Sequence of chain 1.A:
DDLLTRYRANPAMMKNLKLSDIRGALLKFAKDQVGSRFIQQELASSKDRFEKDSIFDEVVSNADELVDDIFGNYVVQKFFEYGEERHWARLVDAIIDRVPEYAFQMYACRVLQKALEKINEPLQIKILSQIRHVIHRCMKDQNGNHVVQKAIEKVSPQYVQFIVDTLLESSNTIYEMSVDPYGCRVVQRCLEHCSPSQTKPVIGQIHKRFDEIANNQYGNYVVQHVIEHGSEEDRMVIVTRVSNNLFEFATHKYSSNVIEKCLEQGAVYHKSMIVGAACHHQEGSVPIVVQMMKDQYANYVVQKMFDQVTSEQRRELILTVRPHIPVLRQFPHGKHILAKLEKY

This small molecule binds to this protein.
Small molecule (SMILES): Nc1nc(=O)c2ncn([C@@H]3O[C@H](CO[P](=O)(O)O[C@H]4[C@@H](O)[C@H](n5ccc(=O)[nH]c5=O)O[C@@H]4COP(=O)=O)[C@@H](O[P](=O)(O)OC[C@H]4O[C@@H](n5ccc(=O)[nH]c5=O)[C@H](O)[C@@H]4O[P](=O)(O)OC[C@H]4O[C@@H](n5cnc6c(N)ncnc65)[C@H](O)[C@@H]4O[P](=O)(O)OC[C@H]4O[C@@H](n5ccc(=O)[nH]c5=O)[C@H](O)[C@@H]4O[P](=O)(O)OC[C@H]4O[C@@H](n5cnc6c(N)ncnc65)[C@H](O)[C@@H]4O[P](=O)(O)OC[C@H]4O[C@@H](n5ccc(=O)[nH]c5=O)[C@H](O)[C@@H]4O[P](=O)(O)OC[C@H]4O[C@@H](n5cnc6c(N)ncnc65)[C@H](O)[C@@H]4O)[C@H]3O)c2[nH]1

Binding-site contacts:
Ligand atom O3' contacts residue GLN37 of chain 1.A at 3.2 Å (h-bond).
Ligand atom N1 contacts residue GLN117 of chain 1.A at 2.8 Å (h-bond).
Ligand atom N3 contacts residue ASN303 of chain 1.A at 3.2 Å (h-bond).
Ligand atom N7 contacts residue TYR78 of chain 1.A at 3.2 Å (h-bond).
Ligand atom N1 contacts residue TYR225 of chain 1.A at 3.0 Å (h-bond).
Ligand atom O2' contacts residue LYS257 of chain 1.A at 2.7 Å (salt-bridge).
Ligand atom O4 contacts residue GLN228 of chain 1.A at 3.2 Å (h-bond).
Ligand atom C6 contacts residue TYR225 of chain 1.A at 3.3 Å (hydrophobic).
Ligand atom N6 contacts residue GLN44 of chain 1.A at 2.9 Å (h-bond).
Ligand atom O3' contacts residue LYS257 of chain 1.A at 3.1 Å (salt-bridge).
Ligand atom O4 contacts residue LYS344 of chain 1.A at 2.6 Å (salt-bridge).
Ligand atom C2 contacts residue TYR304 of chain 1.A at 3.0 Å (hydrophobic).
Ligand atom N6 contacts residue GLN117 of chain 1.A at 3.3 Å (h-bond).
Ligand atom N1 contacts residue TYR304 of chain 1.A at 3.1 Å (h-bond).
Ligand atom N7 contacts residue TYR304 of chain 1.A at 3.1 Å.
Ligand atom N3 contacts residue TYR225 of chain 1.A at 3.1 Å (h-bond).
Ligand atom O2 contacts residue ASN303 of chain 1.A at 3.2 Å (h-bond).
Ligand atom O2 contacts residue ASN224 of chain 1.A at 3.0 Å (h-bond).
Ligand atom N2 contacts residue ASN261 of chain 1.A at 3.2 Å (h-bond).
Ligand atom N3 contacts residue ASN224 of chain 1.A at 3.0 Å (h-bond).
Ligand atom N2 contacts residue GLU264 of chain 1.A at 2.7 Å (salt-bridge).
Ligand atom O2 contacts residue TYR258 of chain 1.A at 3.2 Å.
Ligand atom O4 contacts residue GLN307 of chain 1.A at 3.0 Å (h-bond).
Ligand atom N7 contacts residue HIS150 of chain 1.A at 3.2 Å.
Ligand atom N2 contacts residue SER260 of chain 1.A at 3.0 Å (h-bond).
Ligand atom N1 contacts residue GLU264 of chain 1.A at 2.9 Å (salt-bridge).
Ligand atom C4 contacts residue ASN261 of chain 1.A at 3.2 Å.
Ligand atom O2 contacts residue TYR111 of chain 1.A at 3.3 Å.
Ligand atom C2 contacts residue GLU264 of chain 1.A at 3.3 Å.
Ligand atom C5 contacts residue HIS150 of chain 1.A at 3.3 Å.
Ligand atom N1 contacts residue GLN192 of chain 1.A at 3.2 Å (h-bond).
Ligand atom O2' contacts residue TYR301 of chain 1.A at 3.2 Å.
Ligand atom O4 contacts residue ASN261 of chain 1.A at 3.2 Å.
Ligand atom O2' contacts residue GLN37 of chain 1.A at 3.1 Å (h-bond).
Ligand atom C2 contacts residue TYR225 of chain 1.A at 3.0 Å (hydrophobic).
Ligand atom C2 contacts residue TYR78 of chain 1.A at 3.3 Å (hydrophobic).
Ligand atom C6 contacts residue HIS150 of chain 1.A at 3.3 Å.
Ligand atom N1 contacts residue GLN44 of chain 1.A at 3.2 Å (h-bond).
Ligand atom N3 contacts residue TYR304 of chain 1.A at 3.1 Å (h-bond).
Ligand atom O6 contacts residue TYR304 of chain 1.A at 3.3 Å.